This protein binds this small molecule.
Small molecule (SMILES): O=c1[nH]c(-c2cccc(NS(=O)(=O)c3cccs3)c2)cs1

Binding-site contacts:
Ligand atom CAT contacts residue ASN98 of chain 1.A at 3.9 Å.
Ligand atom CAK contacts residue ILE104 of chain 1.A at 4.3 Å (hydrophobic).
Ligand atom CAE contacts residue TRP39 of chain 1.A at 4.0 Å (hydrophobic).
Ligand atom CAE contacts residue PRO40 of chain 1.A at 4.2 Å (hydrophobic).
Ligand atom OAA contacts residue CYS94 of chain 1.A at 3.9 Å.
Ligand atom CAF contacts residue ILE104 of chain 1.A at 3.6 Å (hydrophobic).
Ligand atom CAR contacts residue ILE104 of chain 1.A at 3.8 Å (hydrophobic).
Ligand atom CAD contacts residue ASP103 of chain 1.A at 3.8 Å.
Ligand atom NAM contacts residue ASN98 of chain 1.A at 4.4 Å.
Ligand atom SAN contacts residue TRP39 of chain 1.A at 3.6 Å.
Ligand atom CAQ contacts residue LEU50 of chain 1.A at 4.0 Å (hydrophobic).
Ligand atom CAQ contacts residue PRO40 of chain 1.A at 4.1 Å (hydrophobic).
Ligand atom OAA contacts residue TYR55 of chain 1.A at 3.9 Å.
Ligand atom CAF contacts residue MET107 of chain 1.A at 3.5 Å (hydrophobic).
Ligand atom CAK contacts residue LEU50 of chain 1.A at 4.2 Å (hydrophobic).
Ligand atom CAD contacts residue ILE104 of chain 1.A at 3.4 Å (hydrophobic).
Ligand atom CAG contacts residue TRP39 of chain 1.A at 4.3 Å (hydrophobic).
Ligand atom CAR contacts residue VAL45 of chain 1.A at 4.2 Å (hydrophobic).
Ligand atom SAN contacts residue ILE104 of chain 1.A at 3.9 Å.
Ligand atom SAO contacts residue VAL45 of chain 1.A at 3.8 Å.
Ligand atom CAD contacts residue MET107 of chain 1.A at 4.3 Å (hydrophobic).
Ligand atom CAJ contacts residue PHE41 of chain 1.A at 4.3 Å (hydrophobic).
Ligand atom CAT contacts residue TYR55 of chain 1.A at 4.2 Å (hydrophobic).
Ligand atom SAO contacts residue PHE41 of chain 1.A at 3.9 Å.
Ligand atom CAF contacts residue TRP39 of chain 1.A at 4.4 Å (hydrophobic).
Ligand atom CAG contacts residue LEU50 of chain 1.A at 3.5 Å (hydrophobic).
Ligand atom OAA contacts residue ASN98 of chain 1.A at 2.9 Å (h-bond).
Ligand atom CAI contacts residue ILE104 of chain 1.A at 4.3 Å (hydrophobic).
Ligand atom CAP contacts residue LEU50 of chain 1.A at 4.0 Å (hydrophobic).
Ligand atom CAJ contacts residue VAL45 of chain 1.A at 3.7 Å (hydrophobic).
Ligand atom NAM contacts residue ILE104 of chain 1.A at 3.8 Å.
Ligand atom CAQ contacts residue ILE104 of chain 1.A at 4.1 Å (hydrophobic).
Ligand atom CAE contacts residue LEU50 of chain 1.A at 3.5 Å (hydrophobic).
Ligand atom CAH contacts residue PRO40 of chain 1.A at 3.6 Å (hydrophobic).
Ligand atom CAJ contacts residue ILE104 of chain 1.A at 4.2 Å (hydrophobic).
Ligand atom CAT contacts residue ILE104 of chain 1.A at 4.0 Å (hydrophobic).
Ligand atom CAR contacts residue PRO40 of chain 1.A at 4.3 Å (hydrophobic).
Ligand atom OAA contacts residue TYR97 of chain 1.A at 3.7 Å.
Ligand atom CAH contacts residue LEU50 of chain 1.A at 3.7 Å (hydrophobic).
Ligand atom CAJ contacts residue PRO40 of chain 1.A at 3.4 Å (hydrophobic).

Sequence of chain 1.A:
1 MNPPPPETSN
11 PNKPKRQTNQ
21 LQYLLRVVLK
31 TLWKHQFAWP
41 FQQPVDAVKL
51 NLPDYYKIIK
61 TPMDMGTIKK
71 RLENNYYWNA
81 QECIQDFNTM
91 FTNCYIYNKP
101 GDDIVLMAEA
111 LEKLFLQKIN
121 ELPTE